Sequence of chain 1.A:
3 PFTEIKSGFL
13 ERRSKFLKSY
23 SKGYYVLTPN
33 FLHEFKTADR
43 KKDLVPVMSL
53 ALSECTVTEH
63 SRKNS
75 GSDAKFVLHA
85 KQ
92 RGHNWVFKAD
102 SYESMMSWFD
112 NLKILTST

This protein binds this small molecule.
Small molecule (SMILES): N[C@@H](COP(=O)(O)O)C(=O)O

Sequence of chain 1.B:
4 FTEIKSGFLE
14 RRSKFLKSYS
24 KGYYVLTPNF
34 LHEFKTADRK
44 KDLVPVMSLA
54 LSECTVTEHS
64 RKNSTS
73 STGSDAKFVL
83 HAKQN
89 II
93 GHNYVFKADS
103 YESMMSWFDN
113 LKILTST

Sequence of chain 2.A:
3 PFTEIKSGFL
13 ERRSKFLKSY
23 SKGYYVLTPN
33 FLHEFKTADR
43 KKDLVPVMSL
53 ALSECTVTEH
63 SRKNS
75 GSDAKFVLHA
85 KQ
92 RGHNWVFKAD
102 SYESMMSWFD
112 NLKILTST

Binding-site contacts:
Ligand atom O2P contacts residue PHE4 of chain 2.A at 2.5 Å.
Ligand atom P contacts residue ILE115 of chain 1.A at 4.0 Å.
Ligand atom O3P contacts residue ILE115 of chain 1.A at 3.2 Å.
Ligand atom CB contacts residue ASP111 of chain 1.A at 4.1 Å.
Ligand atom O2P contacts residue ASP111 of chain 1.A at 4.4 Å.
Ligand atom O1P contacts residue PHE4 of chain 2.A at 2.0 Å.
Ligand atom O2P contacts residue ASN112 of chain 1.A at 2.9 Å (h-bond).
Ligand atom P contacts residue PHE4 of chain 2.A at 2.3 Å.
Ligand atom P contacts residue ASN112 of chain 1.A at 4.3 Å.
Ligand atom CA contacts residue PHE4 of chain 2.A at 4.5 Å (hydrophobic).
Ligand atom OG contacts residue PHE4 of chain 2.A at 3.8 Å.
Ligand atom N contacts residue PHE4 of chain 2.A at 3.8 Å.
Ligand atom O3P contacts residue ASN32 of chain 1.B at 4.4 Å.
Ligand atom O3P contacts residue PHE4 of chain 2.A at 2.2 Å.
Ligand atom O2P contacts residue ILE115 of chain 1.A at 4.0 Å.